Binding-site contacts:
Ligand atom C5' contacts residue DC1 of chain 58.F at 1.4 Å.
Ligand atom OP1 contacts residue PHE277 of chain 32.A at 4.1 Å.
Ligand atom O3' contacts residue DC1 of chain 58.F at 1.1 Å (h-bond).
Ligand atom C1' contacts residue DC1 of chain 58.F at 1.3 Å.
Ligand atom C3' contacts residue DC1 of chain 58.F at 0.8 Å.
Ligand atom C4' contacts residue DC1 of chain 58.F at 1.2 Å.
Ligand atom C2' contacts residue DC1 of chain 58.F at 1.2 Å.
Ligand atom O3' contacts residue PHE277 of chain 32.A at 4.1 Å.
Ligand atom O4' contacts residue DC1 of chain 58.F at 0.3 Å (h-bond).
Ligand atom OP1 contacts residue DC1 of chain 58.F at 0.4 Å (h-bond).
Ligand atom C2' contacts residue PHE277 of chain 32.A at 2.8 Å (hydrophobic).
Ligand atom OP1 contacts residue ARG10 of chain 32.A at 3.8 Å.
Ligand atom P contacts residue DC1 of chain 58.F at 1.1 Å.
Ligand atom OP2 contacts residue DC1 of chain 58.F at 1.0 Å.
Ligand atom C1' contacts residue PHE277 of chain 32.A at 3.9 Å (hydrophobic).
Ligand atom O5' contacts residue DC1 of chain 58.F at 1.2 Å (h-bond).
Ligand atom C3' contacts residue PHE277 of chain 32.A at 3.6 Å (hydrophobic).

Sequence of chain 32.A:
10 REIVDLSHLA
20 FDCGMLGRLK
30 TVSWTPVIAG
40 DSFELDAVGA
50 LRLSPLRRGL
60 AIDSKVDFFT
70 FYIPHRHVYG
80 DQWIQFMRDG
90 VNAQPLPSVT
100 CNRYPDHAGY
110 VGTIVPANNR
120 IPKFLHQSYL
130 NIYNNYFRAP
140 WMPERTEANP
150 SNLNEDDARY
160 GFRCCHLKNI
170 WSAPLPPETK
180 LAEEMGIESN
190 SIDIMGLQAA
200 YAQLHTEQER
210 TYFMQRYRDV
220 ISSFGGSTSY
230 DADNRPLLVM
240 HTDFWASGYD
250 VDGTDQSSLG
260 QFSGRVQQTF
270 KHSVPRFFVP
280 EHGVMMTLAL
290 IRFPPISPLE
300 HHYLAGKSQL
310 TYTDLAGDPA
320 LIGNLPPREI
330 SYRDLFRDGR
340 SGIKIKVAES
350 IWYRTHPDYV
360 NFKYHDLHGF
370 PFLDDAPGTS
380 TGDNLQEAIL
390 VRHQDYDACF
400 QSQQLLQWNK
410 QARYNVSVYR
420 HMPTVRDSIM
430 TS

A protein and the small-molecule ligand that binds it are described below.
Small molecule (SMILES): Nc1ccn([C@H]2C[C@H](O)[C@@H](COP(=O)(O)O)O2)c(=O)n1